Binding-site contacts:
Ligand atom CE1 contacts residue ASP173 of chain 1.A at 3.5 Å.
Ligand atom N contacts residue VAL152 of chain 1.A at 3.5 Å.
Ligand atom CE2 contacts residue GLN182 of chain 1.A at 3.3 Å.
Ligand atom CG contacts residue GLY41 of chain 1.A at 4.0 Å.
Ligand atom C contacts residue TYR166 of chain 1.A at 3.5 Å (hydrophobic).
Ligand atom O contacts residue GLN188 of chain 1.A at 2.8 Å (h-bond).
Ligand atom C contacts residue GLN188 of chain 1.A at 3.9 Å.
Ligand atom CD1 contacts residue HIS77 of chain 1.A at 3.7 Å.
Ligand atom CA contacts residue GLN188 of chain 1.A at 3.3 Å.
Ligand atom N contacts residue GLN188 of chain 1.A at 2.8 Å (h-bond).
Ligand atom CB contacts residue TYR166 of chain 1.A at 3.6 Å (hydrophobic).
Ligand atom CD1 contacts residue ALA74 of chain 1.A at 3.6 Å (hydrophobic).
Ligand atom CZ contacts residue TYR39 of chain 1.A at 3.7 Å (hydrophobic).
Ligand atom CD1 contacts residue GLN170 of chain 1.A at 3.8 Å.
Ligand atom CG contacts residue GLN170 of chain 1.A at 3.8 Å.
Ligand atom CE2 contacts residue GLN170 of chain 1.A at 3.5 Å.
Ligand atom CZ contacts residue LEU72 of chain 1.A at 3.7 Å (hydrophobic).
Ligand atom N contacts residue GLN170 of chain 1.A at 2.8 Å (h-bond).
Ligand atom CE1 contacts residue ALA74 of chain 1.A at 3.9 Å (hydrophobic).
Ligand atom CE2 contacts residue GLY41 of chain 1.A at 3.8 Å.
Ligand atom OH contacts residue ASP173 of chain 1.A at 2.5 Å (salt-bridge).
Ligand atom OH contacts residue TYR39 of chain 1.A at 2.8 Å (h-bond).
Ligand atom CE1 contacts residue LEU72 of chain 1.A at 4.0 Å (hydrophobic).
Ligand atom CZ contacts residue GLN170 of chain 1.A at 3.4 Å.
Ligand atom CA contacts residue TYR166 of chain 1.A at 3.4 Å (hydrophobic).
Ligand atom CD2 contacts residue GLY41 of chain 1.A at 3.6 Å.
Ligand atom CE1 contacts residue HIS77 of chain 1.A at 3.6 Å.
Ligand atom CZ contacts residue ASP173 of chain 1.A at 3.5 Å.
Ligand atom OH contacts residue GLN170 of chain 1.A at 3.5 Å.
Ligand atom CD2 contacts residue GLN170 of chain 1.A at 3.5 Å.
Ligand atom OH contacts residue LEU72 of chain 1.A at 3.4 Å.
Ligand atom CE2 contacts residue TYR39 of chain 1.A at 3.7 Å (hydrophobic).
Ligand atom N contacts residue TYR166 of chain 1.A at 2.8 Å (h-bond).
Ligand atom CE1 contacts residue GLN170 of chain 1.A at 3.9 Å.
Ligand atom O contacts residue VAL152 of chain 1.A at 3.4 Å.
Ligand atom CB contacts residue ALA43 of chain 1.A at 3.9 Å (hydrophobic).
Ligand atom O contacts residue TYR166 of chain 1.A at 4.0 Å.
Ligand atom CA contacts residue GLN170 of chain 1.A at 3.9 Å.
Ligand atom CD2 contacts residue GLN182 of chain 1.A at 3.9 Å.
Ligand atom CB contacts residue GLY41 of chain 1.A at 3.9 Å.

The small molecule below binds the protein below.
Small molecule (SMILES): N[C@H](CO)Cc1ccc(O)cc1

Sequence of chain 1.A:
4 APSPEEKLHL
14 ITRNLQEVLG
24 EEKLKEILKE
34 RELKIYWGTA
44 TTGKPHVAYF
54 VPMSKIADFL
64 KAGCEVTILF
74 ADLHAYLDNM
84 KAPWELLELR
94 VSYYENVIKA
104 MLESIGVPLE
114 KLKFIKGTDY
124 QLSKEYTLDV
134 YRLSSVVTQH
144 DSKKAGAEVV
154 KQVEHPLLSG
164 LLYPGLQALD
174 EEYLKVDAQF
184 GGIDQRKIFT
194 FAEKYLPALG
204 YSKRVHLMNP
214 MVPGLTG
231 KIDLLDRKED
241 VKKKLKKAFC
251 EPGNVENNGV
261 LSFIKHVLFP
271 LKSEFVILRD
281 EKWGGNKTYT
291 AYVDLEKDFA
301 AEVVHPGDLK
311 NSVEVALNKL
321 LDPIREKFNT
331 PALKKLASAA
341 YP